Sequence of chain 1.A:
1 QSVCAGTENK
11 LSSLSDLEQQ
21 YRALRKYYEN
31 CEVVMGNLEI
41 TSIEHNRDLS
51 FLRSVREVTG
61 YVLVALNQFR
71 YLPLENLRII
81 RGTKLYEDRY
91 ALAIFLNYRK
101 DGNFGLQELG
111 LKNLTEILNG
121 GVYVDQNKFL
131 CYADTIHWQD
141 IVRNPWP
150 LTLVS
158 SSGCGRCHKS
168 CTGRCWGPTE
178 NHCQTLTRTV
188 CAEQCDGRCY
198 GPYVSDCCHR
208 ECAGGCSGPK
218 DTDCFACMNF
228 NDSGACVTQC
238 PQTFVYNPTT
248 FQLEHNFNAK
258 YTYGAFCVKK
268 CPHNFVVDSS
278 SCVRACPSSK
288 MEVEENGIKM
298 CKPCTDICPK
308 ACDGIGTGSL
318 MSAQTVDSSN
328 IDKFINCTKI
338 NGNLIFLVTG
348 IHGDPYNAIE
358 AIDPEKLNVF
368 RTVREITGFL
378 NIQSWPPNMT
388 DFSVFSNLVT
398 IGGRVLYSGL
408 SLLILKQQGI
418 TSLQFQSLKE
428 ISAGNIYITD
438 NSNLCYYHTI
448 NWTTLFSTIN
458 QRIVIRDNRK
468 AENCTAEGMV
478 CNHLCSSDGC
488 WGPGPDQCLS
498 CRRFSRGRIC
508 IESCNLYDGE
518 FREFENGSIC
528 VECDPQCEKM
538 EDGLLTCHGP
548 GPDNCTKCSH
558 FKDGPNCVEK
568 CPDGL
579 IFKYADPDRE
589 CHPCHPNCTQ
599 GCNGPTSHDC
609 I

The protein below binds the small molecule below.
Small molecule (SMILES): CC(=O)N[C@H]1[C@H](O[C@H]2[C@H](O)[C@@H](NC(C)=O)CO[C@@H]2CO)O[C@H](CO)[C@@H](O[C@@H]2O[C@H](CO)[C@@H](O)[C@H](O)[C@@H]2O)[C@@H]1O

Binding-site contacts:
Ligand atom C6 contacts residue ARG56 of chain 1.A at 3.5 Å.
Ligand atom C8 contacts residue PHE222 of chain 1.A at 4.2 Å (hydrophobic).
Ligand atom C5 contacts residue ASN228 of chain 1.A at 3.6 Å.
Ligand atom C6 contacts residue GLN1 of chain 1.A at 4.3 Å.
Ligand atom O5 contacts residue ASN228 of chain 1.A at 2.3 Å (h-bond).
Ligand atom C3 contacts residue GLU32 of chain 1.A at 3.6 Å.
Ligand atom C8 contacts residue CYS221 of chain 1.A at 4.2 Å (hydrophobic).
Ligand atom N2 contacts residue ASN228 of chain 1.A at 3.0 Å (h-bond).
Ligand atom C8 contacts residue CYS224 of chain 1.A at 3.8 Å (hydrophobic).
Ligand atom O6 contacts residue ARG56 of chain 1.A at 3.5 Å (salt-bridge).
Ligand atom O7 contacts residue ASN228 of chain 1.A at 3.4 Å (h-bond).
Ligand atom C6 contacts residue GLU32 of chain 1.A at 3.8 Å.
Ligand atom C3 contacts residue ASN228 of chain 1.A at 3.8 Å.
Ligand atom O5 contacts residue GLY231 of chain 1.A at 4.5 Å.
Ligand atom O6 contacts residue GLN1 of chain 1.A at 3.7 Å.
Ligand atom C2 contacts residue GLU32 of chain 1.A at 3.7 Å.
Ligand atom C1 contacts residue GLY231 of chain 1.A at 4.2 Å.
Ligand atom O7 contacts residue CYS224 of chain 1.A at 4.0 Å.
Ligand atom C4 contacts residue ASN228 of chain 1.A at 4.2 Å.
Ligand atom C8 contacts residue ALA223 of chain 1.A at 3.8 Å (hydrophobic).
Ligand atom O3 contacts residue GLU32 of chain 1.A at 3.4 Å (salt-bridge).
Ligand atom O5 contacts residue PHE263 of chain 1.A at 4.0 Å.
Ligand atom C7 contacts residue ASN228 of chain 1.A at 3.5 Å.
Ligand atom C2 contacts residue ASN228 of chain 1.A at 2.5 Å.
Ligand atom C7 contacts residue CYS224 of chain 1.A at 4.2 Å (hydrophobic).
Ligand atom C1 contacts residue ASN228 of chain 1.A at 1.5 Å.
Ligand atom O6 contacts residue GLU32 of chain 1.A at 2.8 Å (salt-bridge).
Ligand atom C5 contacts residue GLN1 of chain 1.A at 4.1 Å.